Sequence of chain 1.B:
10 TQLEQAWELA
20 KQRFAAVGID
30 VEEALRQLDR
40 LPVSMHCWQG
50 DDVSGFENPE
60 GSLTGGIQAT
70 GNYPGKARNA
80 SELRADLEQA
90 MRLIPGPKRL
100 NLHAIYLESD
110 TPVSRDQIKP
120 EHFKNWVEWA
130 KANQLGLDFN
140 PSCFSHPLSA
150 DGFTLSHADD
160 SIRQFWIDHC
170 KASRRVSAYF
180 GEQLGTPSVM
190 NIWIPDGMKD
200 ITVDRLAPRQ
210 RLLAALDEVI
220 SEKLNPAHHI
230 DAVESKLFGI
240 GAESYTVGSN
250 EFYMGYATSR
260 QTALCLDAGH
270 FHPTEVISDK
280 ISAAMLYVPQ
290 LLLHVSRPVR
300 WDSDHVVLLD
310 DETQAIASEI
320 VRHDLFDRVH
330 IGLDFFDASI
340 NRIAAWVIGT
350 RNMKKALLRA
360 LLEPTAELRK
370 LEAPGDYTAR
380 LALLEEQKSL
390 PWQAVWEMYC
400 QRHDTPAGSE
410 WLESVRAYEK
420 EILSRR

Binding-site contacts:
Ligand atom C3 contacts residue GLU233 of chain 1.B at 3.4 Å.
Ligand atom O2 contacts residue ZN1 of chain 1.H at 2.1 Å.
Ligand atom C2 contacts residue GLU233 of chain 1.B at 3.5 Å.
Ligand atom C1 contacts residue ILE66 of chain 1.B at 3.6 Å (hydrophobic).
Ligand atom C5 contacts residue TRP47 of chain 1.B at 3.8 Å (hydrophobic).
Ligand atom O2 contacts residue GLU233 of chain 1.B at 2.5 Å (salt-bridge).
Ligand atom O1 contacts residue LYS235 of chain 1.B at 3.0 Å (salt-bridge).
Ligand atom O3 contacts residue ZN1 of chain 1.H at 2.5 Å.
Ligand atom C6 contacts residue HIS102 of chain 1.B at 3.1 Å.
Ligand atom C5 contacts residue HIS102 of chain 1.B at 3.4 Å.
Ligand atom C1 contacts residue ASP301 of chain 1.B at 3.8 Å.
Ligand atom C4 contacts residue TRP192 of chain 1.B at 4.1 Å (hydrophobic).
Ligand atom C3 contacts residue ASP333 of chain 1.B at 3.6 Å.
Ligand atom O2 contacts residue ASP333 of chain 1.B at 3.3 Å (salt-bridge).
Ligand atom C2 contacts residue HIS269 of chain 1.B at 3.4 Å.
Ligand atom O3 contacts residue ASP333 of chain 1.B at 3.1 Å (salt-bridge).
Ligand atom O4 contacts residue ZN1 of chain 1.H at 4.0 Å.
Ligand atom O2 contacts residue HIS269 of chain 1.B at 2.5 Å (h-bond).
Ligand atom O3 contacts residue HIS293 of chain 1.B at 3.0 Å.
Ligand atom O3 contacts residue GLU233 of chain 1.B at 2.7 Å (salt-bridge).
Ligand atom C5 contacts residue ASP333 of chain 1.B at 4.0 Å.
Ligand atom O4 contacts residue ASP333 of chain 1.B at 2.8 Å (salt-bridge).
Ligand atom O5 contacts residue HIS102 of chain 1.B at 2.8 Å (h-bond).
Ligand atom C2 contacts residue ZN1 of chain 1.H at 3.2 Å.
Ligand atom C1 contacts residue HIS269 of chain 1.B at 3.5 Å.
Ligand atom O1 contacts residue ASP301 of chain 1.B at 3.3 Å (salt-bridge).
Ligand atom C1 contacts residue TRP192 of chain 1.B at 3.9 Å (hydrophobic).
Ligand atom C2 contacts residue TRP192 of chain 1.B at 3.6 Å (hydrophobic).
Ligand atom O2 contacts residue ASP266 of chain 1.B at 3.1 Å (salt-bridge).
Ligand atom O4 contacts residue PHE335 of chain 1.B at 3.5 Å.
Ligand atom O2 contacts residue HIS293 of chain 1.B at 4.2 Å.
Ligand atom O3 contacts residue ASN190 of chain 1.B at 4.2 Å.
Ligand atom C6 contacts residue TRP47 of chain 1.B at 3.5 Å (hydrophobic).
Ligand atom O1 contacts residue TRP192 of chain 1.B at 3.1 Å.
Ligand atom C3 contacts residue TRP192 of chain 1.B at 3.7 Å (hydrophobic).
Ligand atom O1 contacts residue ILE66 of chain 1.B at 3.4 Å.
Ligand atom C3 contacts residue ZN1 of chain 1.H at 3.3 Å.
Ligand atom C2 contacts residue ASP333 of chain 1.B at 3.9 Å.
Ligand atom O1 contacts residue HIS269 of chain 1.B at 3.2 Å (h-bond).
Ligand atom C4 contacts residue ASP333 of chain 1.B at 3.6 Å.

A small-molecule ligand and the protein it binds are described below.
Small molecule (SMILES): C[C@H](O)[C@H](O)[C@@H](O)[C@@H](O)CO